Binding-site contacts:
Ligand atom C6 contacts residue TYR15 of chain 1.C at 3.4 Å (hydrophobic).
Ligand atom C7 contacts residue ASN48 of chain 1.C at 3.0 Å.
Ligand atom C2 contacts residue ASN48 of chain 1.C at 2.4 Å.
Ligand atom C5 contacts residue TYR15 of chain 1.C at 4.0 Å (hydrophobic).
Ligand atom C8 contacts residue ASN48 of chain 1.C at 4.2 Å.
Ligand atom O5 contacts residue TYR15 of chain 1.C at 3.2 Å.
Ligand atom C5 contacts residue ASN48 of chain 1.C at 3.7 Å.
Ligand atom C1 contacts residue ASN48 of chain 1.C at 1.4 Å.
Ligand atom C4 contacts residue ASN48 of chain 1.C at 4.2 Å.
Ligand atom O5 contacts residue ASN48 of chain 1.C at 2.4 Å (h-bond).
Ligand atom C1 contacts residue TYR15 of chain 1.C at 4.4 Å (hydrophobic).
Ligand atom O7 contacts residue ASN48 of chain 1.C at 3.0 Å (h-bond).
Ligand atom N2 contacts residue ASN48 of chain 1.C at 2.8 Å (h-bond).
Ligand atom C3 contacts residue ASN48 of chain 1.C at 3.8 Å.

Sequence of chain 1.C:
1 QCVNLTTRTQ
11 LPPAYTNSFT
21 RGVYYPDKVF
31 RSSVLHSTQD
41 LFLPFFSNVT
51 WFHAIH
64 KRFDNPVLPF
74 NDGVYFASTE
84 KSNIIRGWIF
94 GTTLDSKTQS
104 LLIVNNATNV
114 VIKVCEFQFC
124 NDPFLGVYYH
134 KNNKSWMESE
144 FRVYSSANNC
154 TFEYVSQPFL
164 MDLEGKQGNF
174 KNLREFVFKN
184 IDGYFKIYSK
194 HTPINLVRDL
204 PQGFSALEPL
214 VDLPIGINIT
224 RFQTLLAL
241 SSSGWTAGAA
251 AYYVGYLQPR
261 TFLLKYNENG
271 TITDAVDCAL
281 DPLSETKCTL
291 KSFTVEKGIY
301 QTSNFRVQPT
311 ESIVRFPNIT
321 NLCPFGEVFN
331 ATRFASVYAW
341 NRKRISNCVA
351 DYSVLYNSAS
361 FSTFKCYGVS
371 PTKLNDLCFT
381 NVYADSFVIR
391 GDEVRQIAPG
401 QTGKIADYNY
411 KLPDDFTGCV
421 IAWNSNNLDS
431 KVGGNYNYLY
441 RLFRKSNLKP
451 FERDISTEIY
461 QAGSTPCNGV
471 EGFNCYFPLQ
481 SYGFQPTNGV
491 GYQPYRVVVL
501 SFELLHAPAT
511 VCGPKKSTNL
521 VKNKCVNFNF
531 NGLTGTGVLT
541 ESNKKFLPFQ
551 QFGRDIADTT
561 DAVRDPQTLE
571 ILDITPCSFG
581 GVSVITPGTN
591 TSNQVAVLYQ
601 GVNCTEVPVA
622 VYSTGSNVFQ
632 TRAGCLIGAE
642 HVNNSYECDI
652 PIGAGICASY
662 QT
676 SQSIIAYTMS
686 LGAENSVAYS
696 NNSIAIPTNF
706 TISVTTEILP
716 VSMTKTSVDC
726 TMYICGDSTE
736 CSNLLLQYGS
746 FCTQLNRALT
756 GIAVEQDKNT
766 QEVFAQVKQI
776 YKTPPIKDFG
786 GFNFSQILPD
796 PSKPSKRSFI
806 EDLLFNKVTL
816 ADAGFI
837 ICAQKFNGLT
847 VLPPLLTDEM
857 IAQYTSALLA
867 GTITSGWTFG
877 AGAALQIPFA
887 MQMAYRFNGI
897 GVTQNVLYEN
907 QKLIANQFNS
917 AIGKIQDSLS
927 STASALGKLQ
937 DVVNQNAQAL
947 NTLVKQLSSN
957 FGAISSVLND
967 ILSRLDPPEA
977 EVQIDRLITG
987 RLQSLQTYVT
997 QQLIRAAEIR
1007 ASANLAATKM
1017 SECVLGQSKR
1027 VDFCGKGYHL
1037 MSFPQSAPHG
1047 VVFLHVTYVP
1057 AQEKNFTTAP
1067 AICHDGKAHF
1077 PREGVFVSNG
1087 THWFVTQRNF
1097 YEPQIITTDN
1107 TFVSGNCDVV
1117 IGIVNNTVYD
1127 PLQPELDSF

The protein below binds the small molecule below.
Small molecule (SMILES): CC(=O)N[C@@H]1[C@@H](O)[C@H](O)[C@@H](CO)O[C@H]1O